Sequence of chain 1.A:
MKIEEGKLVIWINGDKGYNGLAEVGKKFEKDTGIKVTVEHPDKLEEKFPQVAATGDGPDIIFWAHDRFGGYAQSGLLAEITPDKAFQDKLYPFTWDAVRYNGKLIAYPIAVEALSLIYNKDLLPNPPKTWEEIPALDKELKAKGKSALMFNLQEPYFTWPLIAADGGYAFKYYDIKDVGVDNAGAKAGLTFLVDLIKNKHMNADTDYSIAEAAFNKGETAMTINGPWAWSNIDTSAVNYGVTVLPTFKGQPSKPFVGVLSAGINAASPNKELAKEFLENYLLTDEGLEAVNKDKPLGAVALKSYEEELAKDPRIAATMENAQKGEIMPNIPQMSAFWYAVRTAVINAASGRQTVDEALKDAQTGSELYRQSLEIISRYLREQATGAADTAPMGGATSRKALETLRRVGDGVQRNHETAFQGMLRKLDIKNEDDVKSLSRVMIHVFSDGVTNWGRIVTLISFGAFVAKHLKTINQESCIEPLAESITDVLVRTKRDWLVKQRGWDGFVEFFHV

Binding-site contacts:
Ligand atom O17 contacts residue ARG460 of chain 1.A at 3.4 Å (salt-bridge).
Ligand atom S05 contacts residue VAL450 of chain 1.A at 4.2 Å.
Ligand atom C09 contacts residue LEU464 of chain 1.A at 4.1 Å (hydrophobic).
Ligand atom C22 contacts residue ALA424 of chain 1.A at 4.2 Å (hydrophobic).
Ligand atom C16 contacts residue ARG460 of chain 1.A at 3.8 Å.
Ligand atom O15 contacts residue HIS421 of chain 1.A at 4.1 Å.
Ligand atom C07 contacts residue VAL450 of chain 1.A at 3.7 Å (hydrophobic).
Ligand atom C11 contacts residue MET447 of chain 1.A at 4.0 Å (hydrophobic).
Ligand atom C14 contacts residue HIS421 of chain 1.A at 3.7 Å.
Ligand atom C20 contacts residue PHE425 of chain 1.A at 4.0 Å (hydrophobic).
Ligand atom C11 contacts residue PHE467 of chain 1.A at 3.9 Å (hydrophobic).
Ligand atom C21 contacts residue MET428 of chain 1.A at 3.4 Å (hydrophobic).
Ligand atom C02 contacts residue PHE451 of chain 1.A at 3.9 Å (hydrophobic).
Ligand atom C02 contacts residue LEU464 of chain 1.A at 3.9 Å (hydrophobic).
Ligand atom C10 contacts residue MET428 of chain 1.A at 3.9 Å (hydrophobic).
Ligand atom N01 contacts residue ARG460 of chain 1.A at 3.7 Å.
Ligand atom C23 contacts residue MET428 of chain 1.A at 3.8 Å (hydrophobic).
Ligand atom N01 contacts residue THR463 of chain 1.A at 3.6 Å.
Ligand atom N03 contacts residue LEU464 of chain 1.A at 3.6 Å.
Ligand atom C24 contacts residue VAL450 of chain 1.A at 4.0 Å (hydrophobic).
Ligand atom C24 contacts residue MET428 of chain 1.A at 4.0 Å (hydrophobic).
Ligand atom N03 contacts residue PHE451 of chain 1.A at 3.8 Å.
Ligand atom C08 contacts residue VAL450 of chain 1.A at 3.7 Å (hydrophobic).
Ligand atom O18 contacts residue ARG460 of chain 1.A at 3.1 Å (salt-bridge).
Ligand atom C14 contacts residue THR463 of chain 1.A at 4.1 Å.
Ligand atom C06 contacts residue VAL450 of chain 1.A at 3.9 Å (hydrophobic).
Ligand atom C04 contacts residue THR463 of chain 1.A at 3.7 Å.
Ligand atom C02 contacts residue ARG460 of chain 1.A at 3.5 Å.
Ligand atom C21 contacts residue ALA424 of chain 1.A at 3.8 Å (hydrophobic).
Ligand atom C20 contacts residue MET428 of chain 1.A at 3.9 Å (hydrophobic).
Ligand atom C09 contacts residue VAL450 of chain 1.A at 4.0 Å (hydrophobic).
Ligand atom C21 contacts residue PHE425 of chain 1.A at 3.9 Å (hydrophobic).
Ligand atom C10 contacts residue PHE467 of chain 1.A at 3.6 Å (hydrophobic).
Ligand atom S05 contacts residue LEU464 of chain 1.A at 3.9 Å.
Ligand atom C13 contacts residue THR463 of chain 1.A at 3.7 Å.
Ligand atom C11 contacts residue VAL446 of chain 1.A at 4.1 Å (hydrophobic).
Ligand atom C06 contacts residue PHE467 of chain 1.A at 4.2 Å (hydrophobic).
Ligand atom C22 contacts residue MET428 of chain 1.A at 3.7 Å (hydrophobic).
Ligand atom N12 contacts residue THR463 of chain 1.A at 3.7 Å.
Ligand atom C02 contacts residue THR463 of chain 1.A at 4.2 Å.

This protein binds this small molecule.
Small molecule (SMILES): CCc1sc2ncnc(NC(CO)C(=O)O)c2c1-c1ccccc1